Sequence of chain 1.B:
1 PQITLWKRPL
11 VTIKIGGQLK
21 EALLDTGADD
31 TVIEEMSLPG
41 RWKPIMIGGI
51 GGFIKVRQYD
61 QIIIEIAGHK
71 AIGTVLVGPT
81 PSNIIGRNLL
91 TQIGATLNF

A protein and the small-molecule ligand that binds it are described below.
Small molecule (SMILES): CCCC[C@H](NC(=O)[C@H](C)NC(=O)[C@H](CCC(=O)O)NC(=O)[C@H](Cc1ccccc1)NC[C@H](CC(C)C)NC(=O)[C@@H](NC(=O)[C@@H](N)CCCNC(N)=[NH2+])C(C)C)C(N)=O

Sequence of chain 1.A:
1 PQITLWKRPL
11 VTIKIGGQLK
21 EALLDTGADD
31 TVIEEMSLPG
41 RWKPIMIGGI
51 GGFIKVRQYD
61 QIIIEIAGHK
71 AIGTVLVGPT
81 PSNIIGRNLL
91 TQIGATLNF

Binding-site contacts:
Ligand atom O5 contacts residue MET46 of chain 1.B at 3.0 Å (h-bond).
Ligand atom N3 contacts residue ASP25 of chain 1.A at 3.2 Å (salt-bridge).
Ligand atom O contacts residue ALA28 of chain 1.A at 3.5 Å.
Ligand atom CA5 contacts residue ASP29 of chain 1.B at 3.3 Å.
Ligand atom CA3 contacts residue GLY27 of chain 1.B at 3.4 Å.
Ligand atom N2 contacts residue GLY27 of chain 1.A at 3.1 Å (h-bond).
Ligand atom O3 contacts residue ALA28 of chain 1.B at 3.5 Å.
Ligand atom CB2 contacts residue GLY27 of chain 1.A at 3.5 Å.
Ligand atom O4 contacts residue GLY48 of chain 1.B at 2.7 Å (h-bond).
Ligand atom CD11 contacts residue GLY27 of chain 1.B at 3.5 Å.
Ligand atom N contacts residue ASP29 of chain 1.A at 2.9 Å (salt-bridge).
Ligand atom CE contacts residue ASP30 of chain 1.B at 3.4 Å.
Ligand atom O3 contacts residue ASP29 of chain 1.B at 3.0 Å (salt-bridge).
Ligand atom OE1 contacts residue ASP30 of chain 1.B at 2.9 Å (salt-bridge).
Ligand atom CB2 contacts residue ASP25 of chain 1.B at 3.3 Å.
Ligand atom CD1 contacts residue SER82 of chain 1.B at 3.5 Å.
Ligand atom O1 contacts residue GLY49 of chain 1.A at 3.1 Å.
Ligand atom O3 contacts residue GLY27 of chain 1.B at 3.2 Å (h-bond).
Ligand atom O2 contacts residue GLY49 of chain 1.B at 3.5 Å.
Ligand atom N5 contacts residue GLY48 of chain 1.B at 3.0 Å (h-bond).
Ligand atom CB5 contacts residue ARG8 of chain 1.A at 3.2 Å.
Ligand atom NH1 contacts residue GLY48 of chain 1.A at 3.5 Å.
Ligand atom N4 contacts residue GLY27 of chain 1.B at 3.0 Å (h-bond).
Ligand atom CE2 contacts residue PRO81 of chain 1.A at 3.3 Å (hydrophobic).
Ligand atom CG6 contacts residue ASP30 of chain 1.B at 3.2 Å.
Ligand atom NH1 contacts residue PHE53 of chain 1.A at 3.0 Å.
Ligand atom O1 contacts residue ILE50 of chain 1.B at 3.4 Å.
Ligand atom N1 contacts residue GLY48 of chain 1.A at 2.8 Å (h-bond).
Ligand atom O1 contacts residue GLY48 of chain 1.A at 3.4 Å (h-bond).
Ligand atom N6 contacts residue ASP30 of chain 1.B at 3.4 Å (salt-bridge).
Ligand atom CB5 contacts residue ASP29 of chain 1.B at 3.1 Å.
Ligand atom CG1 contacts residue ILE84 of chain 1.A at 3.3 Å (hydrophobic).
Ligand atom O contacts residue ASP29 of chain 1.A at 2.8 Å (salt-bridge).
Ligand atom CD1 contacts residue ILE84 of chain 1.B at 3.5 Å (hydrophobic).
Ligand atom OE1 contacts residue ASP29 of chain 1.B at 3.1 Å (salt-bridge).
Ligand atom CA4 contacts residue GLY48 of chain 1.B at 3.4 Å.
Ligand atom CD3 contacts residue ASP30 of chain 1.B at 3.3 Å.
Ligand atom C2 contacts residue ASP25 of chain 1.B at 3.0 Å.
Ligand atom OE2 contacts residue ASP30 of chain 1.B at 2.6 Å (salt-bridge).
Ligand atom CA contacts residue GLY48 of chain 1.A at 3.5 Å.